Sequence of chain 1.A:
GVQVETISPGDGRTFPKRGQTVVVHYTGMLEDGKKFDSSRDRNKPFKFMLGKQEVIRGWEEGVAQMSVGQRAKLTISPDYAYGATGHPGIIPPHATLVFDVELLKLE

Binding-site contacts:
Ligand atom CAC contacts residue TYR82 of chain 1.A at 3.2 Å (hydrophobic).
Ligand atom CBD contacts residue PHE46 of chain 1.A at 3.8 Å (hydrophobic).
Ligand atom CAX contacts residue TYR82 of chain 1.A at 3.4 Å (hydrophobic).
Ligand atom CAV contacts residue TYR82 of chain 1.A at 3.6 Å (hydrophobic).
Ligand atom NAW contacts residue TYR82 of chain 1.A at 2.7 Å (h-bond).
Ligand atom CAO contacts residue TRP59 of chain 1.A at 3.7 Å (hydrophobic).
Ligand atom OAK contacts residue PHE99 of chain 1.A at 3.3 Å.
Ligand atom NAW contacts residue GOL1 of chain 1.E at 3.8 Å.
Ligand atom CBB contacts residue TYR82 of chain 1.A at 3.8 Å (hydrophobic).
Ligand atom N contacts residue TYR82 of chain 1.A at 3.6 Å.
Ligand atom OAJ contacts residue PHE99 of chain 1.A at 3.3 Å.
Ligand atom CAX contacts residue HIS87 of chain 1.A at 3.6 Å.
Ligand atom CAD contacts residue PHE36 of chain 1.A at 3.8 Å (hydrophobic).
Ligand atom CLAG contacts residue ASP37 of chain 1.A at 3.5 Å.
Ligand atom CBD contacts residue TYR26 of chain 1.A at 3.7 Å (hydrophobic).
Ligand atom CAU contacts residue TYR82 of chain 1.A at 3.8 Å (hydrophobic).
Ligand atom CAH contacts residue ILE90 of chain 1.A at 3.8 Å (hydrophobic).
Ligand atom CAN contacts residue TYR26 of chain 1.A at 3.6 Å (hydrophobic).
Ligand atom O contacts residue TYR82 of chain 1.A at 3.3 Å (h-bond).
Ligand atom O contacts residue VAL55 of chain 1.A at 3.1 Å.
Ligand atom NAT contacts residue TYR82 of chain 1.A at 3.2 Å (h-bond).
Ligand atom CAU contacts residue GLU54 of chain 1.A at 3.4 Å.
Ligand atom OAK contacts residue PHE36 of chain 1.A at 3.8 Å.
Ligand atom CA contacts residue TYR82 of chain 1.A at 3.2 Å (hydrophobic).
Ligand atom CAY contacts residue GOL1 of chain 1.E at 3.6 Å.
Ligand atom OAK contacts residue TYR82 of chain 1.A at 3.4 Å (h-bond).
Ligand atom CAX contacts residue GOL1 of chain 1.E at 3.7 Å.
Ligand atom OAJ contacts residue PHE36 of chain 1.A at 3.5 Å.
Ligand atom CLAG contacts residue ILE90 of chain 1.A at 3.8 Å.
Ligand atom CB contacts residue TRP59 of chain 1.A at 3.5 Å (hydrophobic).
Ligand atom CAZ contacts residue GOL1 of chain 1.E at 3.6 Å.
Ligand atom CAO contacts residue PHE46 of chain 1.A at 3.7 Å (hydrophobic).
Ligand atom C contacts residue TYR82 of chain 1.A at 2.9 Å (hydrophobic).
Ligand atom CLAA contacts residue HIS87 of chain 1.A at 3.3 Å.
Ligand atom O contacts residue ILE56 of chain 1.A at 2.9 Å (h-bond).
Ligand atom CAY contacts residue HIS87 of chain 1.A at 3.7 Å.
Ligand atom CAE contacts residue ASP37 of chain 1.A at 3.4 Å.
Ligand atom CBA contacts residue GOL1 of chain 1.E at 3.8 Å.
Ligand atom CAM contacts residue TYR26 of chain 1.A at 3.6 Å (hydrophobic).
Ligand atom OAJ contacts residue TYR26 of chain 1.A at 3.5 Å.

This protein binds this small molecule.
Small molecule (SMILES): C=C[C@H]1CN(Cc2ccccn2)C(=O)[C@@H]2CCC[C@H]1N2S(=O)(=O)c1cc(Cl)cc(Cl)c1